Sequence of chain 13.A:
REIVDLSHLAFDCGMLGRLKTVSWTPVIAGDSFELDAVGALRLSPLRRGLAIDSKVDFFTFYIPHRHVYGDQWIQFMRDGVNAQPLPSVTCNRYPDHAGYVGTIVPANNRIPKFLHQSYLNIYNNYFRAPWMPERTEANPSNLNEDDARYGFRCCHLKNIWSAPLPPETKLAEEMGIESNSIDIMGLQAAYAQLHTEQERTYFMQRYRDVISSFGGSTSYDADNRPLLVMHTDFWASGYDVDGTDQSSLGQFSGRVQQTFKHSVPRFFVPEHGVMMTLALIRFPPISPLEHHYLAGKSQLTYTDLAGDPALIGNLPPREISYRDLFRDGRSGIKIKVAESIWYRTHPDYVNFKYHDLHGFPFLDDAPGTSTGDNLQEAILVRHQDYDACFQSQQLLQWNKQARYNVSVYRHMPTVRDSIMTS

The small molecule below binds the protein below.
Small molecule (SMILES): Nc1ncnc2c1N1CN2[C@H]2C[C@]3(OP3(O)(O)OC[C@H]3OCC[C@@H]3O[P](=O)(O)OC[C@H]3O[C@@H]1C[C@@H]3O)[C@@H](CO[P](=O)(O)O[C@H]1CCO[C@@H]1COP(=O)=O)O2

Sequence of chain 14.A:
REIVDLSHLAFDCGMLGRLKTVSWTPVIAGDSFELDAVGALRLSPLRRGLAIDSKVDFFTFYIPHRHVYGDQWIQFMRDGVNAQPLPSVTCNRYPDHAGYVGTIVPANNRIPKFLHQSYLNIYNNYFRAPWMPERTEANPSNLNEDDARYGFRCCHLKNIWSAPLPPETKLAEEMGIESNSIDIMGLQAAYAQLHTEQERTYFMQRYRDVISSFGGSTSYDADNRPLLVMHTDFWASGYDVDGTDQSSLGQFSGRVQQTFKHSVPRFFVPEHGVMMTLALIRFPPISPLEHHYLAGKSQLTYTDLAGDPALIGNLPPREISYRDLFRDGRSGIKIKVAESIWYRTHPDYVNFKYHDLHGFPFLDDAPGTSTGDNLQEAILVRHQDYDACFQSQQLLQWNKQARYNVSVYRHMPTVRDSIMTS

Binding-site contacts:
Ligand atom OP2 contacts residue ARG425 of chain 14.A at 3.8 Å.
Ligand atom OP2 contacts residue THR423 of chain 14.A at 2.9 Å.
Ligand atom N6 contacts residue GLU208 of chain 13.A at 3.4 Å (salt-bridge).
Ligand atom O4' contacts residue PHE212 of chain 13.A at 3.4 Å.
Ligand atom C2' contacts residue DC1 of chain 13.E at 2.2 Å.
Ligand atom P contacts residue DC1 of chain 13.H at 2.5 Å.
Ligand atom C1' contacts residue DC1 of chain 13.E at 3.6 Å.
Ligand atom C2 contacts residue GLU208 of chain 13.A at 1.6 Å.
Ligand atom OP1 contacts residue GLY34 of chain 13.C at 3.8 Å.
Ligand atom C1' contacts residue ALA27 of chain 13.C at 3.8 Å (hydrophobic).
Ligand atom C4' contacts residue DC1 of chain 13.H at 2.8 Å.
Ligand atom O4' contacts residue ARG425 of chain 14.A at 3.7 Å.
Ligand atom N3 contacts residue ARG425 of chain 14.A at 3.1 Å (salt-bridge).
Ligand atom O5' contacts residue ARG425 of chain 14.A at 2.8 Å.
Ligand atom O3' contacts residue DC1 of chain 13.E at 3.3 Å.
Ligand atom C4 contacts residue ARG425 of chain 14.A at 3.6 Å.
Ligand atom O3' contacts residue ARG28 of chain 13.C at 3.5 Å (salt-bridge).
Ligand atom O5' contacts residue DC1 of chain 13.H at 2.6 Å.
Ligand atom C3' contacts residue DC1 of chain 13.E at 2.9 Å.
Ligand atom OP2 contacts residue DC1 of chain 13.H at 2.0 Å.
Ligand atom O5' contacts residue TYR31 of chain 13.C at 3.4 Å (h-bond).
Ligand atom C5' contacts residue DC1 of chain 13.H at 2.3 Å.
Ligand atom N1 contacts residue GLU208 of chain 13.A at 1.5 Å (salt-bridge).
Ligand atom C1' contacts residue PHE212 of chain 13.A at 3.5 Å (hydrophobic).
Ligand atom O3' contacts residue ARG425 of chain 14.A at 3.8 Å.
Ligand atom C5' contacts residue TYR31 of chain 13.C at 2.9 Å (hydrophobic).
Ligand atom C4 contacts residue GLU208 of chain 13.A at 3.4 Å.
Ligand atom O5' contacts residue ARG28 of chain 13.C at 3.4 Å.
Ligand atom C2 contacts residue ARG425 of chain 14.A at 3.1 Å.
Ligand atom C6 contacts residue GLU208 of chain 13.A at 2.6 Å.
Ligand atom C5' contacts residue ARG28 of chain 13.C at 3.1 Å.
Ligand atom C2 contacts residue PHE212 of chain 13.A at 3.8 Å (hydrophobic).
Ligand atom OP2 contacts residue ASP426 of chain 14.A at 2.8 Å (salt-bridge).
Ligand atom N1 contacts residue ARG425 of chain 14.A at 3.6 Å (salt-bridge).
Ligand atom P contacts residue ARG425 of chain 14.A at 3.5 Å.
Ligand atom OP1 contacts residue ARG28 of chain 13.C at 3.2 Å (salt-bridge).
Ligand atom O3' contacts residue THR423 of chain 14.A at 3.8 Å.
Ligand atom N3 contacts residue GLU208 of chain 13.A at 2.7 Å (salt-bridge).
Ligand atom N3 contacts residue PHE212 of chain 13.A at 2.9 Å.
Ligand atom C5 contacts residue GLU208 of chain 13.A at 3.4 Å.

Sequence of chain 13.C:
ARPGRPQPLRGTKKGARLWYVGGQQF